Sequence of chain 2.B:
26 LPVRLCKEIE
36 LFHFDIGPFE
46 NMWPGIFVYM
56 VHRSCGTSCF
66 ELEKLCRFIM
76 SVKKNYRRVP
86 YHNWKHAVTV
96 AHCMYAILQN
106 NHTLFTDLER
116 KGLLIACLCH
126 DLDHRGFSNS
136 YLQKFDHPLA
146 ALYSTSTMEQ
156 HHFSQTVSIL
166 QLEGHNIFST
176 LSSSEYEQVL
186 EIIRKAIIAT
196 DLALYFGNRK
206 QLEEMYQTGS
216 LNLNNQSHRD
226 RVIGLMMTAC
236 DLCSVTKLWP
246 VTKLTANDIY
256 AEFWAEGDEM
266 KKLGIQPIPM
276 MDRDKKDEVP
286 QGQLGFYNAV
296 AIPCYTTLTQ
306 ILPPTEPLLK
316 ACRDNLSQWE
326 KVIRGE

Binding-site contacts:
Ligand atom C12 contacts residue ILE254 of chain 2.B at 3.7 Å (hydrophobic).
Ligand atom C17 contacts residue TYR255 of chain 2.B at 3.8 Å (hydrophobic).
Ligand atom C24 contacts residue VAL284 of chain 2.B at 3.6 Å (hydrophobic).
Ligand atom C25 contacts residue LYS280 of chain 2.B at 3.5 Å.
Ligand atom O15 contacts residue PHE258 of chain 2.B at 3.6 Å.
Ligand atom O15 contacts residue ILE254 of chain 2.B at 3.5 Å.
Ligand atom C12 contacts residue VAL240 of chain 2.B at 3.7 Å (hydrophobic).
Ligand atom C30 contacts residue MET275 of chain 2.B at 3.7 Å (hydrophobic).
Ligand atom C23 contacts residue GLY287 of chain 2.B at 3.6 Å.
Ligand atom C17 contacts residue GLN288 of chain 2.B at 3.6 Å.
Ligand atom N13 contacts residue GLN288 of chain 2.B at 3.6 Å.
Ligand atom C26 contacts residue PRO274 of chain 2.B at 3.6 Å (hydrophobic).
Ligand atom C17 contacts residue PHE258 of chain 2.B at 3.7 Å (hydrophobic).
Ligand atom C18 contacts residue TYR255 of chain 2.B at 3.1 Å (hydrophobic).
Ligand atom C21 contacts residue MET275 of chain 2.B at 3.7 Å (hydrophobic).
Ligand atom C21 contacts residue TYR255 of chain 2.B at 3.7 Å (hydrophobic).
Ligand atom C26 contacts residue GLU283 of chain 2.B at 3.7 Å.
Ligand atom C23 contacts residue TYR255 of chain 2.B at 3.5 Å (hydrophobic).
Ligand atom C23 contacts residue MET275 of chain 2.B at 3.8 Å (hydrophobic).
Ligand atom N22 contacts residue GLY287 of chain 2.B at 3.7 Å.
Ligand atom F27 contacts residue PRO274 of chain 2.B at 3.4 Å.
Ligand atom C33 contacts residue PHE291 of chain 2.B at 3.4 Å (hydrophobic).
Ligand atom N20 contacts residue GLY287 of chain 2.B at 3.5 Å (h-bond).
Ligand atom C11 contacts residue ILE254 of chain 2.B at 3.8 Å (hydrophobic).
Ligand atom C16 contacts residue PHE258 of chain 2.B at 3.8 Å (hydrophobic).
Ligand atom C25 contacts residue GLU283 of chain 2.B at 3.5 Å.
Ligand atom C18 contacts residue MET275 of chain 2.B at 3.7 Å (hydrophobic).
Ligand atom C01 contacts residue LEU197 of chain 2.B at 3.6 Å (hydrophobic).
Ligand atom C21 contacts residue GLY287 of chain 2.B at 3.6 Å.
Ligand atom C32 contacts residue PHE291 of chain 2.B at 3.3 Å (hydrophobic).
Ligand atom F27 contacts residue GLU283 of chain 2.B at 3.4 Å.
Ligand atom N31 contacts residue GLY287 of chain 2.B at 3.4 Å.
Ligand atom C19 contacts residue MET275 of chain 2.B at 3.7 Å (hydrophobic).
Ligand atom C30 contacts residue GLY287 of chain 2.B at 3.4 Å.
Ligand atom N02 contacts residue LEU197 of chain 2.B at 3.3 Å.
Ligand atom C11 contacts residue VAL240 of chain 2.B at 3.5 Å (hydrophobic).
Ligand atom N22 contacts residue TYR255 of chain 2.B at 2.7 Å (h-bond).
Ligand atom C18 contacts residue GLN288 of chain 2.B at 3.7 Å.
Ligand atom C25 contacts residue PRO274 of chain 2.B at 3.6 Å (hydrophobic).
Ligand atom F29 contacts residue PRO274 of chain 2.B at 3.7 Å.

The protein below binds the small molecule below.
Small molecule (SMILES): CNc1cc(-c2cccnc2Oc2ccc(Nc3nc4ccc(F)c(F)c4[nH]3)cc2)ccn1